Sequence of chain 1.A:
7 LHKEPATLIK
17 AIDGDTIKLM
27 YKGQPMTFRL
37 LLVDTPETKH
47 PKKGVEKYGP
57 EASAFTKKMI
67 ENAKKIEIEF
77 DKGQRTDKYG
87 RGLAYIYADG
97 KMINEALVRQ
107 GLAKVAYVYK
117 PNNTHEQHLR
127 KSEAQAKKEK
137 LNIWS

Binding-site contacts:
Ligand atom C3' contacts residue TYR113 of chain 1.A at 3.9 Å (hydrophobic).
Ligand atom O4' contacts residue ARG87 of chain 1.A at 2.9 Å (salt-bridge).
Ligand atom C5 contacts residue TYR113 of chain 1.A at 3.9 Å (hydrophobic).
Ligand atom C5' contacts residue TYR113 of chain 1.A at 3.3 Å (hydrophobic).
Ligand atom O2P contacts residue TYR85 of chain 1.A at 3.5 Å (h-bond).
Ligand atom P2 contacts residue ARG35 of chain 1.A at 3.6 Å.
Ligand atom O1P contacts residue LYS84 of chain 1.A at 2.8 Å (salt-bridge).
Ligand atom O2 contacts residue TYR115 of chain 1.A at 3.9 Å.
Ligand atom O5P contacts residue TYR113 of chain 1.A at 3.9 Å.
Ligand atom O2 contacts residue ASP83 of chain 1.A at 3.6 Å.
Ligand atom O3P contacts residue LYS84 of chain 1.A at 4.0 Å.
Ligand atom C2 contacts residue TYR115 of chain 1.A at 3.7 Å (hydrophobic).
Ligand atom P2 contacts residue CA1 of chain 1.C at 3.9 Å.
Ligand atom O6P contacts residue ARG35 of chain 1.A at 3.2 Å (salt-bridge).
Ligand atom C4 contacts residue LEU89 of chain 1.A at 3.5 Å (hydrophobic).
Ligand atom O5P contacts residue ASP21 of chain 1.A at 3.9 Å.
Ligand atom C2 contacts residue ASP83 of chain 1.A at 3.7 Å.
Ligand atom O4 contacts residue LEU89 of chain 1.A at 3.5 Å.
Ligand atom C5 contacts residue LEU89 of chain 1.A at 3.9 Å (hydrophobic).
Ligand atom C4' contacts residue ARG87 of chain 1.A at 3.7 Å.
Ligand atom P1 contacts residue LYS84 of chain 1.A at 3.7 Å.
Ligand atom O3' contacts residue LYS84 of chain 1.A at 3.7 Å.
Ligand atom C5M contacts residue LEU36 of chain 1.A at 3.6 Å (hydrophobic).
Ligand atom C5M contacts residue ARG35 of chain 1.A at 3.6 Å.
Ligand atom O5' contacts residue ARG87 of chain 1.A at 3.1 Å (salt-bridge).
Ligand atom O4' contacts residue ASP83 of chain 1.A at 3.9 Å.
Ligand atom O4 contacts residue LEU37 of chain 1.A at 3.8 Å.
Ligand atom O5' contacts residue ARG35 of chain 1.A at 3.6 Å.
Ligand atom P2 contacts residue ARG87 of chain 1.A at 3.9 Å.
Ligand atom O5P contacts residue CA1 of chain 1.C at 2.8 Å.
Ligand atom N3 contacts residue TYR115 of chain 1.A at 3.6 Å.
Ligand atom C2' contacts residue TYR113 of chain 1.A at 3.9 Å (hydrophobic).
Ligand atom C5M contacts residue TYR113 of chain 1.A at 3.8 Å (hydrophobic).
Ligand atom O5P contacts residue ARG35 of chain 1.A at 2.9 Å (salt-bridge).
Ligand atom P1 contacts residue TYR85 of chain 1.A at 3.6 Å.
Ligand atom O6P contacts residue ARG87 of chain 1.A at 2.8 Å (salt-bridge).
Ligand atom O3' contacts residue TYR85 of chain 1.A at 3.7 Å.
Ligand atom O1P contacts residue TYR85 of chain 1.A at 2.7 Å (h-bond).
Ligand atom O5P contacts residue ASP40 of chain 1.A at 2.9 Å (salt-bridge).
Ligand atom N3 contacts residue LEU89 of chain 1.A at 3.9 Å.

A small-molecule ligand and the protein it binds are described below.
Small molecule (SMILES): Cc1cn([C@H]2C[C@H](OP(=O)(O)O)[C@@H](COP(=O)(O)O)O2)c(=O)[nH]c1=O